Sequence of chain 1.A:
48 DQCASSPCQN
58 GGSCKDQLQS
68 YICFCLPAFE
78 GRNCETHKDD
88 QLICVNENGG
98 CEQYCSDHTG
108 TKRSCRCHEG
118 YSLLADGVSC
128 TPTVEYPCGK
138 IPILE

The small molecule below binds the protein below.
Small molecule (SMILES): C[C@@H]1O[C@@H](O)[C@@H](O)[C@H](O)[C@@H]1O

Binding-site contacts:
Ligand atom C1 contacts residue ARG131 of chain 1.C at 3.5 Å.
Ligand atom O5 contacts residue SER60 of chain 1.A at 2.7 Å (h-bond).
Ligand atom O4 contacts residue LEU73 of chain 1.A at 3.6 Å.
Ligand atom C4 contacts residue LEU73 of chain 1.A at 4.0 Å (hydrophobic).
Ligand atom C6 contacts residue SER60 of chain 1.A at 4.0 Å.
Ligand atom C6 contacts residue PHE71 of chain 1.A at 3.4 Å (hydrophobic).
Ligand atom C2 contacts residue SER60 of chain 1.A at 3.1 Å.
Ligand atom O2 contacts residue SER60 of chain 1.A at 2.7 Å (h-bond).
Ligand atom C6 contacts residue CYS72 of chain 1.A at 3.8 Å (hydrophobic).
Ligand atom O5 contacts residue ARG131 of chain 1.C at 3.0 Å (salt-bridge).
Ligand atom C6 contacts residue LEU73 of chain 1.A at 4.3 Å (hydrophobic).
Ligand atom C5 contacts residue PHE71 of chain 1.A at 3.8 Å (hydrophobic).
Ligand atom C3 contacts residue SER60 of chain 1.A at 3.2 Å.
Ligand atom C4 contacts residue GLY59 of chain 1.A at 4.2 Å.
Ligand atom O3 contacts residue GLY58 of chain 1.A at 3.2 Å (h-bond).
Ligand atom C3 contacts residue GLY58 of chain 1.A at 3.4 Å.
Ligand atom C3 contacts residue GLY59 of chain 1.A at 4.5 Å.
Ligand atom C6 contacts residue ARG131 of chain 1.C at 4.4 Å.
Ligand atom C6 contacts residue PHE140 of chain 1.C at 3.5 Å (hydrophobic).
Ligand atom C5 contacts residue ARG131 of chain 1.C at 4.2 Å.
Ligand atom C4 contacts residue GLY58 of chain 1.A at 3.5 Å.
Ligand atom C1 contacts residue SER60 of chain 1.A at 3.1 Å.
Ligand atom C5 contacts residue GLY59 of chain 1.A at 4.3 Å.
Ligand atom C4 contacts residue SER60 of chain 1.A at 3.5 Å.
Ligand atom C5 contacts residue SER60 of chain 1.A at 2.7 Å.
Ligand atom O4 contacts residue GLY58 of chain 1.A at 4.4 Å.

Sequence of chain 1.C:
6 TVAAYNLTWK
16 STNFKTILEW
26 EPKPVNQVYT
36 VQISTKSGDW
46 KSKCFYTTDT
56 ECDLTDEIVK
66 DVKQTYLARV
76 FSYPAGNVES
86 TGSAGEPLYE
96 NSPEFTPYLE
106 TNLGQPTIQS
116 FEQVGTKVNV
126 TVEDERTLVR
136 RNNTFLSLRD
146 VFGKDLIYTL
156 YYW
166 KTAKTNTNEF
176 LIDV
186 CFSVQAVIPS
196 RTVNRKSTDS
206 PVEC